Binding-site contacts:
Ligand atom C contacts residue ARG375 of chain 1.C at 3.4 Å.
Ligand atom PAW contacts residue TYR59 of chain 1.D at 3.5 Å.
Ligand atom CAR contacts residue ASP186 of chain 1.C at 3.6 Å.
Ligand atom O contacts residue ASN161 of chain 1.C at 2.7 Å (h-bond).
Ligand atom CAS contacts residue TYR114 of chain 1.C at 3.4 Å (hydrophobic).
Ligand atom OAE contacts residue ASN161 of chain 1.C at 3.0 Å (h-bond).
Ligand atom OAF contacts residue SER208 of chain 1.C at 2.9 Å (h-bond).
Ligand atom CAA contacts residue ASP186 of chain 1.C at 3.5 Å.
Ligand atom SAH contacts residue TYR114 of chain 1.C at 3.4 Å (h-bond).
Ligand atom PAW contacts residue ARG61 of chain 1.D at 3.5 Å.
Ligand atom OAG contacts residue LYS211 of chain 1.C at 3.6 Å.
Ligand atom OAP contacts residue GLY89 of chain 1.C at 3.4 Å.
Ligand atom OXT contacts residue SER340 of chain 1.C at 3.1 Å (h-bond).
Ligand atom CAL contacts residue LYS211 of chain 1.C at 3.2 Å.
Ligand atom OAP contacts residue LYS211 of chain 1.C at 3.6 Å.
Ligand atom OAC contacts residue MET90 of chain 1.C at 2.7 Å (h-bond).
Ligand atom CAL contacts residue TYR114 of chain 1.C at 3.5 Å (hydrophobic).
Ligand atom CAJ contacts residue TYR114 of chain 1.C at 3.1 Å (hydrophobic).
Ligand atom OAP contacts residue SER208 of chain 1.C at 3.0 Å (h-bond).
Ligand atom O contacts residue THR355 of chain 1.C at 3.5 Å.
Ligand atom CAU contacts residue TYR114 of chain 1.C at 3.6 Å (hydrophobic).
Ligand atom OXT contacts residue ARG375 of chain 1.C at 2.7 Å (salt-bridge).
Ligand atom NAN contacts residue ASP186 of chain 1.C at 2.8 Å (salt-bridge).
Ligand atom OAF contacts residue THR210 of chain 1.C at 2.7 Å (h-bond).
Ligand atom OAC contacts residue SER88 of chain 1.C at 3.4 Å.
Ligand atom N contacts residue TYR114 of chain 1.C at 3.2 Å.
Ligand atom OAC contacts residue ARG61 of chain 1.D at 2.9 Å (salt-bridge).
Ligand atom C contacts residue THR355 of chain 1.C at 3.5 Å.
Ligand atom PAW contacts residue SER208 of chain 1.C at 3.6 Å.
Ligand atom O contacts residue LEU341 of chain 1.C at 3.6 Å.
Ligand atom OAF contacts residue GLY89 of chain 1.C at 3.0 Å (h-bond).
Ligand atom CB contacts residue SER340 of chain 1.C at 3.6 Å.
Ligand atom OAF contacts residue TYR59 of chain 1.D at 3.5 Å (h-bond).
Ligand atom O contacts residue ARG375 of chain 1.C at 2.9 Å (salt-bridge).
Ligand atom OAG contacts residue ARG61 of chain 1.D at 2.8 Å (salt-bridge).
Ligand atom PAW contacts residue GLY89 of chain 1.C at 3.5 Å.
Ligand atom OXT contacts residue THR355 of chain 1.C at 3.2 Å (h-bond).
Ligand atom CAM contacts residue TYR114 of chain 1.C at 3.4 Å (hydrophobic).
Ligand atom OAC contacts residue GLY89 of chain 1.C at 3.1 Å (h-bond).
Ligand atom OAG contacts residue TYR59 of chain 1.D at 2.5 Å (h-bond).

The protein below binds the small molecule below.
Small molecule (SMILES): Cc1ncc(COP(=O)(O)O)c(CN[C@@H](CCS)C(=O)O)c1O

Sequence of chain 1.D:
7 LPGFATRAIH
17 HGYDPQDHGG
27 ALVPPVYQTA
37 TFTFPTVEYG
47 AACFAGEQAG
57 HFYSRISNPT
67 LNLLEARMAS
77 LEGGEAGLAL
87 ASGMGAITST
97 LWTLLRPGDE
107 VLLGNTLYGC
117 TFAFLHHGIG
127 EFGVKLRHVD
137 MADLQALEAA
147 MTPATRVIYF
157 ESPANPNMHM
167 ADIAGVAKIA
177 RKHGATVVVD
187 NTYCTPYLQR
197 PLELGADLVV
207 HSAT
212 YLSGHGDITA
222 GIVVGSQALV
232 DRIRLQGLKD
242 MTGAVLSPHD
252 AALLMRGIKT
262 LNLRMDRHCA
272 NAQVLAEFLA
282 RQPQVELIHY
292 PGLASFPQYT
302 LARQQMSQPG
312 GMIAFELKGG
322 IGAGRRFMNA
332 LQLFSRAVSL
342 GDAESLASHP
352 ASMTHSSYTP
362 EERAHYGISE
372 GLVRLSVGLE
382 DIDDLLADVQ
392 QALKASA

Sequence of chain 1.C:
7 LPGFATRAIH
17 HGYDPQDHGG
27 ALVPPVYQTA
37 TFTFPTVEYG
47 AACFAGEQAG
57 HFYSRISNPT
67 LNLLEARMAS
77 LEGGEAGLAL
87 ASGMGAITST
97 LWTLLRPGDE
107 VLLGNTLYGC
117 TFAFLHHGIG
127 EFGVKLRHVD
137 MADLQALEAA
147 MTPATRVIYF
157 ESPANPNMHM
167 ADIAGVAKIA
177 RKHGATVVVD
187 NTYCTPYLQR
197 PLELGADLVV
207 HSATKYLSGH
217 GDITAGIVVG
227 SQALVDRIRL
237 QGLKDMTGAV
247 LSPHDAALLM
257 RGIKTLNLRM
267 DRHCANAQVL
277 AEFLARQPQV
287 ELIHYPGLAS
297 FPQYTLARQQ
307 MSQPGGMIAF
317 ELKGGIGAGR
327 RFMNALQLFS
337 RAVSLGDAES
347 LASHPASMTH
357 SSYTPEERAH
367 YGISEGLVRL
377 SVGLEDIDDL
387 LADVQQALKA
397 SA